Sequence of chain 1.A:
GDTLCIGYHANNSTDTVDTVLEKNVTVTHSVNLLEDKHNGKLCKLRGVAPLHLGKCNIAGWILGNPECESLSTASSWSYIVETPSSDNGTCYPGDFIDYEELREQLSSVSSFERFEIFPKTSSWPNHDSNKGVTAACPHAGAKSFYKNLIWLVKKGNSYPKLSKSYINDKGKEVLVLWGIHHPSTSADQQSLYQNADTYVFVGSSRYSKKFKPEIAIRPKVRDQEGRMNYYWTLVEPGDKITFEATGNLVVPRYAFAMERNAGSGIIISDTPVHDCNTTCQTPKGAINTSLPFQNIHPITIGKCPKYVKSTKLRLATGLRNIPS

This protein binds this small molecule.
Small molecule (SMILES): CC(=O)N[C@@H]1[C@@H](O)[C@H](O)[C@@H](CO)O[C@H]1O

Binding-site contacts:
Ligand atom C3 contacts residue ASN15 of chain 1.A at 3.8 Å.
Ligand atom C1 contacts residue ASN15 of chain 1.A at 1.4 Å.
Ligand atom C5 contacts residue ASN15 of chain 1.A at 3.7 Å.
Ligand atom C7 contacts residue ASN15 of chain 1.A at 3.5 Å.
Ligand atom N2 contacts residue ASN15 of chain 1.A at 2.9 Å (h-bond).
Ligand atom C2 contacts residue ASN15 of chain 1.A at 2.5 Å.
Ligand atom O7 contacts residue ASN15 of chain 1.A at 3.7 Å.
Ligand atom C4 contacts residue ASN15 of chain 1.A at 4.2 Å.
Ligand atom O5 contacts residue ASN15 of chain 1.A at 2.4 Å (h-bond).